Sequence of chain 2.C:
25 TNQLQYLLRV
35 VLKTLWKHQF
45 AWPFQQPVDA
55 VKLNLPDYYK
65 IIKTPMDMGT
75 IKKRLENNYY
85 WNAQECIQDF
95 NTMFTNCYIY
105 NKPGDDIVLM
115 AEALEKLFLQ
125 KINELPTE

Sequence of chain 1.A:
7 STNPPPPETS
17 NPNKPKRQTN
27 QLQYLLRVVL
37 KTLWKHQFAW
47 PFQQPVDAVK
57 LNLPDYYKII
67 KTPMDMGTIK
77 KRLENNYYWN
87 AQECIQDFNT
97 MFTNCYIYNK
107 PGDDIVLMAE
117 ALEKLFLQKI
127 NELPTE

Binding-site contacts:
Ligand atom CB contacts residue TRP46 of chain 2.C at 3.5 Å (hydrophobic).
Ligand atom O contacts residue LEU59 of chain 1.A at 3.4 Å.
Ligand atom O contacts residue TRP46 of chain 2.C at 2.9 Å.
Ligand atom CE contacts residue ILE103 of chain 1.A at 3.5 Å (hydrophobic).
Ligand atom NZ contacts residue TYR102 of chain 1.A at 2.8 Å (h-bond).
Ligand atom O contacts residue TYR104 of chain 1.A at 2.7 Å (h-bond).
Ligand atom CB contacts residue ASP109 of chain 1.A at 3.4 Å.
Ligand atom NZ contacts residue VAL52 of chain 1.A at 3.6 Å.
Ligand atom O contacts residue LYS106 of chain 1.A at 3.2 Å.
Ligand atom CB contacts residue ASP61 of chain 1.A at 3.7 Å.
Ligand atom CD contacts residue ILE103 of chain 1.A at 3.5 Å (hydrophobic).
Ligand atom OH contacts residue CYS101 of chain 1.A at 3.7 Å.
Ligand atom O contacts residue LEU59 of chain 1.A at 3.5 Å.
Ligand atom CD1 contacts residue ASP110 of chain 2.C at 3.2 Å.
Ligand atom CB contacts residue ASN105 of chain 1.A at 3.6 Å.
Ligand atom CG1 contacts residue ASP110 of chain 2.C at 3.4 Å.
Ligand atom OG1 contacts residue ASP109 of chain 1.A at 3.4 Å (salt-bridge).
Ligand atom NZ contacts residue ASN105 of chain 1.A at 2.7 Å (h-bond).
Ligand atom CE contacts residue ASN105 of chain 1.A at 3.2 Å.
Ligand atom CB contacts residue ASP109 of chain 1.A at 3.8 Å.
Ligand atom CE3 contacts residue ILE65 of chain 1.A at 3.7 Å (hydrophobic).
Ligand atom CD1 contacts residue TYR104 of chain 1.A at 3.3 Å (hydrophobic).
Ligand atom NZ contacts residue ILE103 of chain 1.A at 2.7 Å (h-bond).
Ligand atom CG contacts residue ASN105 of chain 1.A at 3.7 Å.
Ligand atom N contacts residue ASN105 of chain 1.A at 3.2 Å (h-bond).
Ligand atom CD contacts residue ASN105 of chain 1.A at 3.5 Å.
Ligand atom CD1 contacts residue ILE103 of chain 1.A at 3.8 Å (hydrophobic).
Ligand atom NE1 contacts residue TYR104 of chain 1.A at 2.8 Å (h-bond).
Ligand atom CG contacts residue LEU59 of chain 1.A at 3.6 Å (hydrophobic).
Ligand atom CG contacts residue ASP109 of chain 1.A at 3.5 Å.
Ligand atom CH3 contacts residue VAL52 of chain 2.C at 3.7 Å (hydrophobic).
Ligand atom CH3 contacts residue PHE48 of chain 1.A at 3.6 Å (hydrophobic).
Ligand atom CZ2 contacts residue ILE103 of chain 1.A at 3.6 Å (hydrophobic).
Ligand atom OE1 contacts residue ASP110 of chain 1.A at 3.5 Å (salt-bridge).
Ligand atom OH contacts residue ASN105 of chain 1.A at 3.2 Å (h-bond).
Ligand atom CD contacts residue TYR104 of chain 1.A at 3.6 Å (hydrophobic).
Ligand atom CG2 contacts residue TYR104 of chain 1.A at 3.6 Å (hydrophobic).
Ligand atom CE contacts residue ASP110 of chain 2.C at 3.1 Å.
Ligand atom CE contacts residue LEU57 of chain 1.A at 3.7 Å (hydrophobic).
Ligand atom NZ contacts residue ASP110 of chain 2.C at 3.4 Å (salt-bridge).

This small molecule binds to this protein.
Small molecule (SMILES): CC[C@H](C)[C@@H]1NC(=O)[C@H]([C@@H](C)O)NC(=O)[C@H](CCCCN)NC(=O)[C@H](CC2=CN=C3CC=CC=C23)NC(=O)CSC[C@@H](C(N)=O)NC(=O)[C@H](CCC(N)=O)NC(=O)[C@H](CCCCNC(C)=O)NC(=O)[C@H]([C@@H](C)O)NC(=O)[C@H](CCCN=C(N)N)NC(=O)[C@H](CC2=CN=C3C=CC=CC23)NC(=O)[C@H]([C@@H](C)O)NC(=O)[C@H](C)NC(=O)CNC(=O)[C@H](CCCCNC(C)=O)NC1=O